Binding-site contacts:
Ligand atom C5 contacts residue ASN134 of chain 2.A at 3.0 Å.
Ligand atom C3 contacts residue GLN33 of chain 2.B at 4.0 Å.
Ligand atom C6 contacts residue ASN134 of chain 2.A at 4.3 Å.
Ligand atom O4 contacts residue LYS90 of chain 2.B at 3.1 Å (salt-bridge).
Ligand atom O7 contacts residue ASN134 of chain 2.A at 2.9 Å (h-bond).
Ligand atom C3 contacts residue LYS90 of chain 2.B at 4.0 Å.
Ligand atom O3 contacts residue ASN134 of chain 2.A at 4.5 Å.
Ligand atom C3 contacts residue ASN134 of chain 2.A at 3.2 Å.
Ligand atom C1 contacts residue ASN134 of chain 2.A at 1.5 Å.
Ligand atom O3 contacts residue GLN33 of chain 2.B at 3.3 Å (h-bond).
Ligand atom O5 contacts residue ASN134 of chain 2.A at 2.4 Å (h-bond).
Ligand atom N2 contacts residue ASN134 of chain 2.A at 2.9 Å (h-bond).
Ligand atom C6 contacts residue LYS90 of chain 2.B at 3.8 Å.
Ligand atom C7 contacts residue ASN134 of chain 2.A at 3.2 Å.
Ligand atom C4 contacts residue LYS90 of chain 2.B at 4.1 Å.
Ligand atom C2 contacts residue ASN134 of chain 2.A at 2.5 Å.
Ligand atom C4 contacts residue ASN134 of chain 2.A at 3.7 Å.
Ligand atom O3 contacts residue LYS90 of chain 2.B at 3.0 Å (salt-bridge).

This small molecule binds to this protein.
Small molecule (SMILES): CC(=O)N[C@H]1CO[C@H](CO[C@@H]2O[C@@H](C)[C@@H](O)[C@@H](O)[C@@H]2O)[C@@H](O)[C@@H]1O

Sequence of chain 2.B:
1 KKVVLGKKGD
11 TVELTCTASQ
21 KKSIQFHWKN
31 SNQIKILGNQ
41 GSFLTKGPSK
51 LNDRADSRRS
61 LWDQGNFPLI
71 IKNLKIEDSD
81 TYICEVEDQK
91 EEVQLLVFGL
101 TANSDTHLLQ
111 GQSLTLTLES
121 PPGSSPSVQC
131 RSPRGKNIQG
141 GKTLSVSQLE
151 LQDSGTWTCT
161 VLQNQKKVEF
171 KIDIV

Sequence of chain 2.A:
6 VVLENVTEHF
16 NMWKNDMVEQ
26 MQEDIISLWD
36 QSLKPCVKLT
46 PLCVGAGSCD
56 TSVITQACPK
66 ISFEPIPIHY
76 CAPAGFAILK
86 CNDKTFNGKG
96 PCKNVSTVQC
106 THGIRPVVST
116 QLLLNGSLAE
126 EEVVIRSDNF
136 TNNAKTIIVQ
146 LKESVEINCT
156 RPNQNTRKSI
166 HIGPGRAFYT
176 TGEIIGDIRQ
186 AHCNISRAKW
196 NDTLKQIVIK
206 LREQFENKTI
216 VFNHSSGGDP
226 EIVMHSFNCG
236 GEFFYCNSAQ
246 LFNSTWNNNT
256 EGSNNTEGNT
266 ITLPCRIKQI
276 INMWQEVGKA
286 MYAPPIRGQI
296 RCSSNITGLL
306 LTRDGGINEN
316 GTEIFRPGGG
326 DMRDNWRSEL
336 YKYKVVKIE